Sequence of chain 1.B:
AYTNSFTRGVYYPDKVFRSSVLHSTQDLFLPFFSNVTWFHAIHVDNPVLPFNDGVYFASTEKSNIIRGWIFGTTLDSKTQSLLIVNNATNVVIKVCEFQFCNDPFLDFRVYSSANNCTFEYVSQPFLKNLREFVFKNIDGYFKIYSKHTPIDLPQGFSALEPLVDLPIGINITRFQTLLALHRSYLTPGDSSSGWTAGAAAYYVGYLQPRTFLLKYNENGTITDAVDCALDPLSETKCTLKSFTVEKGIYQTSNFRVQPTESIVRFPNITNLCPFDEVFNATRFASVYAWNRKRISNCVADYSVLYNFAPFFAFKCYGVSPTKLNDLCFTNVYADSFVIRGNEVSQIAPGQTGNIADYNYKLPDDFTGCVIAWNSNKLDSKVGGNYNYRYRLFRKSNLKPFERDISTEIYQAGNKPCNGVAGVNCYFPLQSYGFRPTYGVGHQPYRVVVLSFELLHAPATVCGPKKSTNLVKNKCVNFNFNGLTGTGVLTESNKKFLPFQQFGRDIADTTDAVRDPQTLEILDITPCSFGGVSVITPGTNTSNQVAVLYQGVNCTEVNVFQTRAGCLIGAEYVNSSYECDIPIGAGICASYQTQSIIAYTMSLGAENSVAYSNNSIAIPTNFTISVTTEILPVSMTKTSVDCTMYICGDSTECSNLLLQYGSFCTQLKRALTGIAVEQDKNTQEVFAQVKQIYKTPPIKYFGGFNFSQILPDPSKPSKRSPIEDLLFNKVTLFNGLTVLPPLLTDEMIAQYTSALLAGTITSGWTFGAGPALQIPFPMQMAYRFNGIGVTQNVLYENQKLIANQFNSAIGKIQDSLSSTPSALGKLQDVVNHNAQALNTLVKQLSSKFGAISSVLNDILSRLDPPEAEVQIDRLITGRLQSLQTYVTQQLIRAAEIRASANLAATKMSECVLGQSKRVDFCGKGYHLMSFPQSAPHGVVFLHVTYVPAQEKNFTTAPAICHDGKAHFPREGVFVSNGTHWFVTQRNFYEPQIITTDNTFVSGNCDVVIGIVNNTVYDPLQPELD

A protein and the small-molecule ligand that binds it are described below.
Small molecule (SMILES): CC(=O)N[C@@H]1[C@@H](O)[C@H](O)[C@@H](CO)O[C@H]1O

Binding-site contacts:
Ligand atom C8 contacts residue ASN1134 of chain 1.B at 3.9 Å.
Ligand atom C7 contacts residue ASN1134 of chain 1.B at 2.9 Å.
Ligand atom C1 contacts residue ASN1134 of chain 1.B at 3.1 Å.
Ligand atom C2 contacts residue ASN1134 of chain 1.B at 3.6 Å.
Ligand atom N2 contacts residue ASN1134 of chain 1.B at 3.5 Å (h-bond).
Ligand atom O5 contacts residue ASN1134 of chain 1.B at 4.0 Å.
Ligand atom O7 contacts residue ASN1134 of chain 1.B at 2.2 Å (h-bond).